Sequence of chain 1.A:
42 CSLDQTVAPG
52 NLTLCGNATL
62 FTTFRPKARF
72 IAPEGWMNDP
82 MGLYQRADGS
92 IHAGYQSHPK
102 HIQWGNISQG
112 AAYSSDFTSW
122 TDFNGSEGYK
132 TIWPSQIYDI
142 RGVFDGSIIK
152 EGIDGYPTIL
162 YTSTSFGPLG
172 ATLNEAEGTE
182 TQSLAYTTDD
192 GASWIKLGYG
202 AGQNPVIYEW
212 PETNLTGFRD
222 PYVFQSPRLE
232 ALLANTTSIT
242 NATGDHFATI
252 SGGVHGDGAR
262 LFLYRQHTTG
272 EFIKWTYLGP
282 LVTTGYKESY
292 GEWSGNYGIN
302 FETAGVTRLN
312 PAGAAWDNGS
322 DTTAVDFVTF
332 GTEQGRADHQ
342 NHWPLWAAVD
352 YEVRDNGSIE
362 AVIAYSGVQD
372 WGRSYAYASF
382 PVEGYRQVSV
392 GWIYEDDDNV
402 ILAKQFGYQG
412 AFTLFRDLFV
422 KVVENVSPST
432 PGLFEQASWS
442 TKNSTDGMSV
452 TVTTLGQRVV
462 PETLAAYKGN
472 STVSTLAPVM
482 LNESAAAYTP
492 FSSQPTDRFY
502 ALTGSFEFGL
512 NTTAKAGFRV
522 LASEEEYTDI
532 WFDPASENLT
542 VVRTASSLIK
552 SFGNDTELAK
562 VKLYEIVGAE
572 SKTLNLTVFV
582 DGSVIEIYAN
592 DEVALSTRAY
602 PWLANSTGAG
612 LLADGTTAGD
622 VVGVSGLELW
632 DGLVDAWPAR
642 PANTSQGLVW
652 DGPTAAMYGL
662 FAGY

This small molecule binds to this protein.
Small molecule (SMILES): CC(=O)N[C@@H]1[C@@H](O)[C@H](O)[C@@H](CO)O[C@H]1O

Binding-site contacts:
Ligand atom C1 contacts residue PLQ1 of chain 1.S at 4.5 Å.
Ligand atom O5 contacts residue THR214 of chain 1.A at 4.1 Å.
Ligand atom O7 contacts residue PLQ1 of chain 1.S at 3.6 Å (h-bond).
Ligand atom C8 contacts residue PLQ1 of chain 1.S at 3.5 Å.
Ligand atom O7 contacts residue ASN215 of chain 1.A at 3.4 Å (h-bond).
Ligand atom O6 contacts residue THR214 of chain 1.A at 3.3 Å.
Ligand atom C4 contacts residue ASN215 of chain 1.A at 4.3 Å.
Ligand atom C7 contacts residue PLQ1 of chain 1.S at 3.4 Å.
Ligand atom C7 contacts residue ASN215 of chain 1.A at 3.5 Å.
Ligand atom O5 contacts residue ASN215 of chain 1.A at 2.4 Å (h-bond).
Ligand atom N2 contacts residue ASN215 of chain 1.A at 3.0 Å (h-bond).
Ligand atom C2 contacts residue ASN215 of chain 1.A at 2.5 Å.
Ligand atom C7 contacts residue ASN175 of chain 1.A at 4.4 Å.
Ligand atom N2 contacts residue ASN175 of chain 1.A at 3.9 Å.
Ligand atom C5 contacts residue ASN215 of chain 1.A at 3.8 Å.
Ligand atom C8 contacts residue ASN175 of chain 1.A at 4.0 Å.
Ligand atom C3 contacts residue ASN215 of chain 1.A at 3.8 Å.
Ligand atom C1 contacts residue ASN215 of chain 1.A at 1.5 Å.
Ligand atom C6 contacts residue THR214 of chain 1.A at 4.5 Å.
Ligand atom N2 contacts residue PLQ1 of chain 1.S at 3.8 Å.